A small-molecule ligand and the protein it binds are described below.
Small molecule (SMILES): Nc1nc2c(ncn2[C@@H]2O[C@@H]3CO[P](=O)(O)O[C@H]4[C@@H](O)[C@H](n5cnc6c(=O)[nH]c(N)nc65)O[C@@H]4CO[P](=O)(O)O[C@H]3[C@H]2O)c(=O)[nH]1

Sequence of chain 1.B:
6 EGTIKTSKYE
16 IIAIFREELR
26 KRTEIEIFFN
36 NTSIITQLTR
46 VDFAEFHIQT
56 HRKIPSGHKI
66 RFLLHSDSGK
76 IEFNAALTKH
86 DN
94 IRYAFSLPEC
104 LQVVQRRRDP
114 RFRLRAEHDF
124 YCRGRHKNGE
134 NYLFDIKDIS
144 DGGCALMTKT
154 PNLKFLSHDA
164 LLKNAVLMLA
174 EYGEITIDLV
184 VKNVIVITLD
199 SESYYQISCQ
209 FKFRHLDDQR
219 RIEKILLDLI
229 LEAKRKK

Binding-site contacts:
Ligand atom N1 contacts residue ASP141 of chain 1.B at 2.8 Å (salt-bridge).
Ligand atom O61 contacts residue ARG110 of chain 1.B at 2.4 Å (salt-bridge).
Ligand atom O5' contacts residue LYS185 of chain 1.B at 2.2 Å (salt-bridge).
Ligand atom C8 contacts residue LYS185 of chain 1.B at 2.4 Å.
Ligand atom C81 contacts residue ARG110 of chain 1.B at 3.1 Å.
Ligand atom N31 contacts residue ARG109 of chain 1.B at 3.3 Å (salt-bridge).
Ligand atom C4 contacts residue ARG114 of chain 1.B at 3.3 Å.
Ligand atom N2 contacts residue ARG114 of chain 1.B at 3.1 Å.
Ligand atom C2 contacts residue ARG114 of chain 1.B at 3.2 Å.
Ligand atom N21 contacts residue C2E1 of chain 1.F at 3.1 Å (h-bond).
Ligand atom N3 contacts residue ARG114 of chain 1.B at 3.4 Å (salt-bridge).
Ligand atom P1 contacts residue LYS185 of chain 1.B at 2.6 Å.
Ligand atom C61 contacts residue C2E1 of chain 1.F at 3.3 Å.
Ligand atom O11 contacts residue ARG111 of chain 1.B at 2.9 Å (salt-bridge).
Ligand atom O1P contacts residue LYS185 of chain 1.B at 2.8 Å.
Ligand atom C81 contacts residue C2E1 of chain 1.F at 3.4 Å.
Ligand atom C6 contacts residue ARG114 of chain 1.B at 2.9 Å.
Ligand atom N2 contacts residue SER143 of chain 1.B at 2.9 Å (h-bond).
Ligand atom C2A contacts residue C2E1 of chain 1.F at 3.4 Å.
Ligand atom O2P contacts residue LYS185 of chain 1.B at 2.2 Å (salt-bridge).
Ligand atom C5 contacts residue ARG114 of chain 1.B at 3.3 Å.
Ligand atom C21 contacts residue ARG109 of chain 1.B at 3.4 Å.
Ligand atom O4' contacts residue GLN208 of chain 1.B at 3.3 Å.
Ligand atom N7 contacts residue C2E1 of chain 1.F at 3.3 Å (h-bond).
Ligand atom N7 contacts residue LYS185 of chain 1.B at 3.1 Å (salt-bridge).
Ligand atom C2 contacts residue ASP141 of chain 1.B at 3.4 Å.
Ligand atom O21 contacts residue ARG110 of chain 1.B at 3.2 Å.
Ligand atom C41 contacts residue ARG109 of chain 1.B at 3.3 Å.
Ligand atom N9 contacts residue CYS207 of chain 1.B at 3.4 Å (h-bond).
Ligand atom O61 contacts residue C2E1 of chain 1.F at 3.2 Å.
Ligand atom N11 contacts residue C2E1 of chain 1.F at 2.7 Å (h-bond).
Ligand atom C8 contacts residue CYS207 of chain 1.B at 3.4 Å (hydrophobic).
Ligand atom N2 contacts residue ASP141 of chain 1.B at 3.2 Å (salt-bridge).
Ligand atom N1 contacts residue ARG114 of chain 1.B at 3.2 Å.
Ligand atom C21 contacts residue C2E1 of chain 1.F at 3.3 Å.
Ligand atom O2P contacts residue C2E1 of chain 1.F at 2.5 Å (h-bond).
Ligand atom O4A contacts residue ARG109 of chain 1.B at 3.0 Å.
Ligand atom N71 contacts residue ARG110 of chain 1.B at 2.8 Å (salt-bridge).
Ligand atom C8 contacts residue C2E1 of chain 1.F at 3.3 Å.
Ligand atom O6 contacts residue ARG114 of chain 1.B at 3.0 Å (salt-bridge).